A protein and the small-molecule ligand that binds it are described below.
Small molecule (SMILES): O=C([O-])C(=O)[O-]

Sequence of chain 1.C:
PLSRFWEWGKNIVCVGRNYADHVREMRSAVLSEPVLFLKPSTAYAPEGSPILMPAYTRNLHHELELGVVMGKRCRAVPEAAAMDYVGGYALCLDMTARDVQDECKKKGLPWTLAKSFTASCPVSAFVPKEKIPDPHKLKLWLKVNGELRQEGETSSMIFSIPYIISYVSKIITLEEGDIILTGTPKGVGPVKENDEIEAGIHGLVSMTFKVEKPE

Binding-site contacts:
Ligand atom O3 contacts residue GLU71 of chain 1.C at 3.1 Å (salt-bridge).
Ligand atom O1 contacts residue THR192 of chain 1.C at 4.2 Å.
Ligand atom O1 contacts residue VAL23 of chain 1.C at 4.1 Å.
Ligand atom O1 contacts residue ASN26 of chain 1.C at 4.2 Å.
Ligand atom O1 contacts residue MG1 of chain 1.P at 4.2 Å.
Ligand atom O1 contacts residue GLY24 of chain 1.C at 3.5 Å.
Ligand atom O4 contacts residue GLU71 of chain 1.C at 3.1 Å (salt-bridge).
Ligand atom C1 contacts residue ARG25 of chain 1.C at 3.7 Å.
Ligand atom O4 contacts residue ASP102 of chain 1.C at 3.3 Å (salt-bridge).
Ligand atom O4 contacts residue GLY24 of chain 1.C at 4.3 Å.
Ligand atom C2 contacts residue LYS123 of chain 1.C at 4.1 Å.
Ligand atom O2 contacts residue ARG25 of chain 1.C at 3.8 Å.
Ligand atom O2 contacts residue PHE45 of chain 1.C at 4.2 Å.
Ligand atom O4 contacts residue MG1 of chain 1.P at 2.3 Å.
Ligand atom O1 contacts residue HIS30 of chain 1.C at 3.4 Å.
Ligand atom O3 contacts residue MG1 of chain 1.P at 2.1 Å.
Ligand atom C1 contacts residue MG1 of chain 1.P at 3.0 Å.
Ligand atom O4 contacts residue LYS123 of chain 1.C at 3.0 Å (salt-bridge).
Ligand atom O2 contacts residue MG1 of chain 1.P at 4.3 Å.
Ligand atom O1 contacts residue ARG25 of chain 1.C at 2.8 Å (salt-bridge).
Ligand atom O4 contacts residue PHE45 of chain 1.C at 3.6 Å.
Ligand atom O3 contacts residue GLU73 of chain 1.C at 3.2 Å (salt-bridge).
Ligand atom C2 contacts residue MG1 of chain 1.P at 3.1 Å.
Ligand atom C1 contacts residue GLY191 of chain 1.C at 4.3 Å.
Ligand atom O4 contacts residue GLU73 of chain 1.C at 4.3 Å.
Ligand atom O3 contacts residue THR192 of chain 1.C at 3.2 Å (h-bond).
Ligand atom O3 contacts residue GLY191 of chain 1.C at 3.6 Å.
Ligand atom C1 contacts residue HIS30 of chain 1.C at 4.0 Å.
Ligand atom O4 contacts residue VAL23 of chain 1.C at 4.1 Å.
Ligand atom C2 contacts residue PHE45 of chain 1.C at 4.2 Å (hydrophobic).
Ligand atom C2 contacts residue ARG25 of chain 1.C at 4.1 Å.
Ligand atom C2 contacts residue GLY24 of chain 1.C at 3.4 Å.
Ligand atom C1 contacts residue VAL23 of chain 1.C at 3.7 Å (hydrophobic).
Ligand atom C1 contacts residue THR192 of chain 1.C at 4.1 Å.
Ligand atom C2 contacts residue GLU71 of chain 1.C at 3.8 Å.
Ligand atom C2 contacts residue VAL23 of chain 1.C at 3.9 Å (hydrophobic).
Ligand atom C1 contacts residue GLU71 of chain 1.C at 3.8 Å.
Ligand atom O2 contacts residue GLY24 of chain 1.C at 3.1 Å.
Ligand atom O3 contacts residue VAL23 of chain 1.C at 3.7 Å.
Ligand atom C1 contacts residue GLY24 of chain 1.C at 3.6 Å.